Sequence of chain 1.B:
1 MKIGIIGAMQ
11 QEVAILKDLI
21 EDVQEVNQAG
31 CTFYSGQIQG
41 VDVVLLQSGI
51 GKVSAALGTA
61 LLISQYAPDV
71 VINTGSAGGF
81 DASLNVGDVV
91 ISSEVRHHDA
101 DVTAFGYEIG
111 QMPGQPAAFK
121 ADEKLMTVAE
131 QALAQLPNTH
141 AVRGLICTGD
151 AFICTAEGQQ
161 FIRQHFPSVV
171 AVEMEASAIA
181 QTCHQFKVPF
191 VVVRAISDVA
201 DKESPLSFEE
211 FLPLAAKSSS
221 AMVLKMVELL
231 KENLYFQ

Sequence of chain 1.A:
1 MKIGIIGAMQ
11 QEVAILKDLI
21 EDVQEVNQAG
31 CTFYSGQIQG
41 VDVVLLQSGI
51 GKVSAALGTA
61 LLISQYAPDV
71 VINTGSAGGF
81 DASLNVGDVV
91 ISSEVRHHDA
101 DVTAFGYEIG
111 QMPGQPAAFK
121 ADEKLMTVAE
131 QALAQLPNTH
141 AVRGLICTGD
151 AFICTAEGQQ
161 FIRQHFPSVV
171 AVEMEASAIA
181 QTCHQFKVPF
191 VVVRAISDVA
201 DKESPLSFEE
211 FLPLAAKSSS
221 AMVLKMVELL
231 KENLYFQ

Binding-site contacts:
Ligand atom N7 contacts residue GLY78 of chain 1.B at 3.4 Å (h-bond).
Ligand atom O3' contacts residue ILE50 of chain 1.B at 3.5 Å.
Ligand atom C2 contacts residue ALA151 of chain 1.B at 3.6 Å (hydrophobic).
Ligand atom N7 contacts residue ASP198 of chain 1.B at 2.7 Å (salt-bridge).
Ligand atom N7 contacts residue SER197 of chain 1.B at 3.6 Å.
Ligand atom N3 contacts residue GLU173 of chain 1.B at 3.3 Å.
Ligand atom CS5 contacts residue PHE105 of chain 1.A at 3.7 Å (hydrophobic).
Ligand atom N1 contacts residue PHE152 of chain 1.B at 3.6 Å.
Ligand atom C5' contacts residue PHE152 of chain 1.B at 3.7 Å (hydrophobic).
Ligand atom N7 contacts residue ALA77 of chain 1.B at 3.5 Å.
Ligand atom C6 contacts residue PHE152 of chain 1.B at 3.4 Å (hydrophobic).
Ligand atom C8 contacts residue ASP198 of chain 1.B at 3.5 Å.
Ligand atom N7 contacts residue PHE152 of chain 1.B at 3.6 Å.
Ligand atom N1 contacts residue ILE153 of chain 1.B at 3.0 Å (h-bond).
Ligand atom C8 contacts residue GLY78 of chain 1.B at 3.7 Å.
Ligand atom C10 contacts residue SER76 of chain 1.B at 3.4 Å.
Ligand atom C1' contacts residue PHE208 of chain 1.B at 3.4 Å (hydrophobic).
Ligand atom C2 contacts residue PHE152 of chain 1.B at 3.7 Å (hydrophobic).
Ligand atom N3 contacts residue MET174 of chain 1.B at 3.6 Å.
Ligand atom C8 contacts residue SER76 of chain 1.B at 3.7 Å.
Ligand atom N6 contacts residue PHE152 of chain 1.B at 3.6 Å.
Ligand atom C3' contacts residue ILE50 of chain 1.B at 3.7 Å (hydrophobic).
Ligand atom C2' contacts residue MET174 of chain 1.B at 3.6 Å (hydrophobic).
Ligand atom C3' contacts residue MET174 of chain 1.B at 3.8 Å (hydrophobic).
Ligand atom C10 contacts residue GLU173 of chain 1.B at 3.7 Å.
Ligand atom C5 contacts residue GLY78 of chain 1.B at 3.7 Å.
Ligand atom C2 contacts residue ILE153 of chain 1.B at 3.8 Å (hydrophobic).
Ligand atom C5 contacts residue ASP198 of chain 1.B at 3.8 Å.
Ligand atom O3' contacts residue GLU175 of chain 1.B at 2.7 Å (salt-bridge).
Ligand atom C5 contacts residue PHE152 of chain 1.B at 3.4 Å (hydrophobic).
Ligand atom C2 contacts residue MET174 of chain 1.B at 3.8 Å (hydrophobic).
Ligand atom C9 contacts residue ALA77 of chain 1.B at 3.8 Å (hydrophobic).
Ligand atom C8 contacts residue SER197 of chain 1.B at 3.4 Å.
Ligand atom N6 contacts residue ASP198 of chain 1.B at 3.0 Å (salt-bridge).
Ligand atom C1' contacts residue SER76 of chain 1.B at 3.5 Å.
Ligand atom C6 contacts residue ILE153 of chain 1.B at 3.8 Å (hydrophobic).
Ligand atom C3' contacts residue GLU175 of chain 1.B at 3.6 Å.
Ligand atom C8 contacts residue ALA77 of chain 1.B at 3.5 Å (hydrophobic).
Ligand atom N6 contacts residue ILE153 of chain 1.B at 2.9 Å (h-bond).
Ligand atom C2' contacts residue GLU175 of chain 1.B at 3.8 Å.

The small molecule below binds the protein below.
Small molecule (SMILES): CSC[C@H]1CN(Cc2c[nH]c3c(N)ncnc23)C[C@@H]1O